Binding-site contacts:
Ligand atom OAC contacts residue ARG93 of chain 1.C at 2.9 Å (salt-bridge).
Ligand atom CAF contacts residue MET61 of chain 1.C at 3.8 Å (hydrophobic).
Ligand atom CAS contacts residue PHE100 of chain 1.C at 3.4 Å (hydrophobic).
Ligand atom CAR contacts residue MET80 of chain 1.C at 4.1 Å (hydrophobic).
Ligand atom CAB contacts residue PHE100 of chain 1.C at 3.8 Å (hydrophobic).
Ligand atom CAG contacts residue MET61 of chain 1.C at 3.8 Å (hydrophobic).
Ligand atom CAI contacts residue PHE58 of chain 1.C at 3.9 Å (hydrophobic).
Ligand atom CAN contacts residue THR96 of chain 1.C at 3.8 Å.
Ligand atom CAK contacts residue LEU97 of chain 1.C at 3.5 Å (hydrophobic).
Ligand atom CAU contacts residue PHE100 of chain 1.C at 3.6 Å (hydrophobic).
Ligand atom OAO contacts residue LEU97 of chain 1.C at 3.5 Å.
Ligand atom CAF contacts residue ALA57 of chain 1.C at 4.2 Å (hydrophobic).
Ligand atom CL contacts residue PHE100 of chain 1.C at 4.1 Å.
Ligand atom CAG contacts residue PHE100 of chain 1.C at 3.6 Å (hydrophobic).
Ligand atom CAF contacts residue PHE58 of chain 1.C at 3.6 Å (hydrophobic).
Ligand atom CAL contacts residue VAL83 of chain 1.C at 4.0 Å (hydrophobic).
Ligand atom CL contacts residue MET80 of chain 1.C at 4.0 Å.
Ligand atom CAL contacts residue PHE84 of chain 1.C at 3.9 Å (hydrophobic).
Ligand atom CAJ contacts residue MET80 of chain 1.C at 4.1 Å (hydrophobic).
Ligand atom CAB contacts residue GLY101 of chain 1.C at 4.0 Å.
Ligand atom CAM contacts residue PHE84 of chain 1.C at 4.1 Å (hydrophobic).
Ligand atom CAI contacts residue PHE100 of chain 1.C at 4.0 Å (hydrophobic).
Ligand atom CAW contacts residue THR96 of chain 1.C at 4.0 Å.
Ligand atom CAB contacts residue MET80 of chain 1.C at 4.1 Å (hydrophobic).
Ligand atom CAQ contacts residue ARG93 of chain 1.C at 3.6 Å.
Ligand atom CAB contacts residue ILE124 of chain 1.C at 3.7 Å (hydrophobic).
Ligand atom CAV contacts residue THR96 of chain 1.C at 3.7 Å.
Ligand atom CAG contacts residue PHE58 of chain 1.C at 3.5 Å (hydrophobic).
Ligand atom CAM contacts residue VAL83 of chain 1.C at 3.7 Å (hydrophobic).
Ligand atom CAT contacts residue LEU97 of chain 1.C at 3.7 Å (hydrophobic).
Ligand atom CAR contacts residue PHE100 of chain 1.C at 4.0 Å (hydrophobic).
Ligand atom CAU contacts residue MET80 of chain 1.C at 4.1 Å (hydrophobic).
Ligand atom CAN contacts residue LEU97 of chain 1.C at 3.8 Å (hydrophobic).
Ligand atom CL contacts residue LEU76 of chain 1.C at 3.8 Å.
Ligand atom CAT contacts residue PHE100 of chain 1.C at 4.0 Å (hydrophobic).
Ligand atom CAS contacts residue MET80 of chain 1.C at 4.2 Å (hydrophobic).
Ligand atom OAD contacts residue ARG93 of chain 1.C at 3.5 Å (salt-bridge).
Ligand atom CAA contacts residue MET80 of chain 1.C at 3.9 Å (hydrophobic).
Ligand atom CAK contacts residue PHE100 of chain 1.C at 3.6 Å (hydrophobic).
Ligand atom CAY contacts residue THR96 of chain 1.C at 4.1 Å.

This protein binds this small molecule.
Small molecule (SMILES): Cc1cc(OCCCc2c(C(=O)O)sc3ccccc23)cc(C)c1Cl

Sequence of chain 1.C:
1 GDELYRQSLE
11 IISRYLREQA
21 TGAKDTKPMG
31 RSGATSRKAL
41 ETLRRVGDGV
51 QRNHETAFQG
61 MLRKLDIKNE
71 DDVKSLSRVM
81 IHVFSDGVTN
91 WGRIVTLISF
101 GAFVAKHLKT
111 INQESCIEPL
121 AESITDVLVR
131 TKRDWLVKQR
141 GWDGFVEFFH